A small-molecule ligand and the protein it binds are described below.
Small molecule (SMILES): CC(=O)N[C@@H]1[C@@H](O)[C@H](O)[C@@H](CO)O[C@H]1O

Binding-site contacts:
Ligand atom O5 contacts residue NAG5 of chain 1.XA at 3.4 Å (h-bond).
Ligand atom C7 contacts residue MAN1 of chain 1.YA at 4.1 Å.
Ligand atom O6 contacts residue NAG5 of chain 1.XA at 2.1 Å (h-bond).
Ligand atom O5 contacts residue GAL6 of chain 1.XA at 3.2 Å (h-bond).
Ligand atom O3 contacts residue NAG2 of chain 1.YA at 4.4 Å.
Ligand atom C4 contacts residue NAG2 of chain 1.YA at 3.1 Å.
Ligand atom O6 contacts residue GAL6 of chain 1.XA at 2.9 Å.
Ligand atom C5 contacts residue NAG2 of chain 1.YA at 3.1 Å.
Ligand atom C1 contacts residue GAL6 of chain 1.XA at 4.1 Å.
Ligand atom N2 contacts residue MAN1 of chain 1.YA at 4.3 Å.
Ligand atom N2 contacts residue NAG2 of chain 1.YA at 4.0 Å.
Ligand atom C7 contacts residue NAG2 of chain 1.YA at 3.9 Å.
Ligand atom C2 contacts residue NAG2 of chain 1.YA at 3.3 Å.
Ligand atom C6 contacts residue GAL6 of chain 1.XA at 2.9 Å.
Ligand atom C1 contacts residue NAG2 of chain 1.YA at 2.9 Å.
Ligand atom C5 contacts residue GAL6 of chain 1.XA at 3.4 Å.
Ligand atom C3 contacts residue NAG2 of chain 1.YA at 3.8 Å.
Ligand atom O6 contacts residue NAG2 of chain 1.YA at 2.7 Å (h-bond).
Ligand atom C6 contacts residue NAG5 of chain 1.XA at 3.2 Å.
Ligand atom C1 contacts residue MAN1 of chain 1.YA at 4.5 Å.
Ligand atom C6 contacts residue NAG2 of chain 1.YA at 3.4 Å.
Ligand atom O4 contacts residue NAG2 of chain 1.YA at 4.3 Å.
Ligand atom O7 contacts residue MAN1 of chain 1.YA at 4.1 Å.
Ligand atom O7 contacts residue NAG2 of chain 1.YA at 3.3 Å (h-bond).
Ligand atom C5 contacts residue NAG5 of chain 1.XA at 4.0 Å.
Ligand atom O5 contacts residue NAG2 of chain 1.YA at 2.5 Å (h-bond).